This protein binds this small molecule.
Small molecule (SMILES): CO[C@H]1[C@@H](O)[C@H](O)[C@H](OC[C@@]23C[C@@H]4[C@H](C)CC[C@H]4[C@@]4(C=O)C[C@@H]2CC(C(C)C)[C@@]34C(=O)O)O[C@@H]1C

Binding-site contacts:
Ligand atom C21 contacts residue PRO559 of chain 1.L at 3.6 Å (hydrophobic).
Ligand atom O14 contacts residue SER523 of chain 1.L at 3.2 Å.
Ligand atom O60 contacts residue VAL797 of chain 1.L at 3.4 Å.
Ligand atom C20 contacts residue VAL561 of chain 1.L at 4.0 Å (hydrophobic).
Ligand atom C11 contacts residue ALA562 of chain 1.L at 3.5 Å (hydrophobic).
Ligand atom O15 contacts residue TYR521 of chain 1.L at 3.6 Å.
Ligand atom O15 contacts residue GLU524 of chain 1.L at 3.7 Å.
Ligand atom C12 contacts residue PHE729 of chain 1.L at 3.5 Å (hydrophobic).
Ligand atom O19 contacts residue ALA562 of chain 1.L at 2.9 Å (h-bond).
Ligand atom C65 contacts residue LEU519 of chain 1.L at 3.5 Å (hydrophobic).
Ligand atom O14 contacts residue GLU524 of chain 1.L at 2.7 Å (salt-bridge).
Ligand atom O57 contacts residue PHE798 of chain 1.L at 2.8 Å (h-bond).
Ligand atom O57 contacts residue PHE729 of chain 1.L at 3.1 Å.
Ligand atom C16 contacts residue PHE798 of chain 1.L at 3.8 Å (hydrophobic).
Ligand atom C22 contacts residue PHE798 of chain 1.L at 3.6 Å (hydrophobic).
Ligand atom C20 contacts residue VAL774 of chain 1.L at 3.5 Å (hydrophobic).
Ligand atom C53 contacts residue PHE729 of chain 1.L at 4.0 Å (hydrophobic).
Ligand atom C5 contacts residue GLU524 of chain 1.L at 3.6 Å.
Ligand atom O60 contacts residue MET796 of chain 1.L at 3.4 Å (h-bond).
Ligand atom C8 contacts residue TYR521 of chain 1.L at 3.7 Å (hydrophobic).
Ligand atom O15 contacts residue SER523 of chain 1.L at 3.4 Å.
Ligand atom C21 contacts residue SER523 of chain 1.L at 3.5 Å.
Ligand atom O19 contacts residue VAL560 of chain 1.L at 4.0 Å.
Ligand atom C7 contacts residue PHE798 of chain 1.L at 3.9 Å (hydrophobic).
Ligand atom C18 contacts residue TRP801 of chain 1.L at 3.4 Å (hydrophobic).
Ligand atom O56 contacts residue TYR521 of chain 1.L at 3.9 Å.
Ligand atom O17 contacts residue PHE729 of chain 1.L at 3.7 Å.
Ligand atom C6 contacts residue PHE729 of chain 1.L at 3.8 Å (hydrophobic).
Ligand atom O57 contacts residue VAL797 of chain 1.L at 3.2 Å.
Ligand atom C5 contacts residue SER523 of chain 1.L at 3.8 Å.
Ligand atom C24 contacts residue TRP801 of chain 1.L at 3.3 Å (hydrophobic).
Ligand atom C56 contacts residue TYR521 of chain 1.L at 3.7 Å (hydrophobic).
Ligand atom C20 contacts residue PHE778 of chain 1.L at 3.9 Å (hydrophobic).
Ligand atom O19 contacts residue VAL561 of chain 1.L at 3.9 Å.
Ligand atom C12 contacts residue VAL774 of chain 1.L at 3.6 Å (hydrophobic).
Ligand atom C25 contacts residue GLU524 of chain 1.L at 3.8 Å.
Ligand atom C10 contacts residue PRO727 of chain 1.L at 3.9 Å (hydrophobic).
Ligand atom C52 contacts residue TYR521 of chain 1.L at 3.8 Å (hydrophobic).
Ligand atom O64 contacts residue LEU519 of chain 1.L at 3.6 Å.
Ligand atom C61 contacts residue TYR521 of chain 1.L at 3.7 Å (hydrophobic).

Sequence of chain 1.L:
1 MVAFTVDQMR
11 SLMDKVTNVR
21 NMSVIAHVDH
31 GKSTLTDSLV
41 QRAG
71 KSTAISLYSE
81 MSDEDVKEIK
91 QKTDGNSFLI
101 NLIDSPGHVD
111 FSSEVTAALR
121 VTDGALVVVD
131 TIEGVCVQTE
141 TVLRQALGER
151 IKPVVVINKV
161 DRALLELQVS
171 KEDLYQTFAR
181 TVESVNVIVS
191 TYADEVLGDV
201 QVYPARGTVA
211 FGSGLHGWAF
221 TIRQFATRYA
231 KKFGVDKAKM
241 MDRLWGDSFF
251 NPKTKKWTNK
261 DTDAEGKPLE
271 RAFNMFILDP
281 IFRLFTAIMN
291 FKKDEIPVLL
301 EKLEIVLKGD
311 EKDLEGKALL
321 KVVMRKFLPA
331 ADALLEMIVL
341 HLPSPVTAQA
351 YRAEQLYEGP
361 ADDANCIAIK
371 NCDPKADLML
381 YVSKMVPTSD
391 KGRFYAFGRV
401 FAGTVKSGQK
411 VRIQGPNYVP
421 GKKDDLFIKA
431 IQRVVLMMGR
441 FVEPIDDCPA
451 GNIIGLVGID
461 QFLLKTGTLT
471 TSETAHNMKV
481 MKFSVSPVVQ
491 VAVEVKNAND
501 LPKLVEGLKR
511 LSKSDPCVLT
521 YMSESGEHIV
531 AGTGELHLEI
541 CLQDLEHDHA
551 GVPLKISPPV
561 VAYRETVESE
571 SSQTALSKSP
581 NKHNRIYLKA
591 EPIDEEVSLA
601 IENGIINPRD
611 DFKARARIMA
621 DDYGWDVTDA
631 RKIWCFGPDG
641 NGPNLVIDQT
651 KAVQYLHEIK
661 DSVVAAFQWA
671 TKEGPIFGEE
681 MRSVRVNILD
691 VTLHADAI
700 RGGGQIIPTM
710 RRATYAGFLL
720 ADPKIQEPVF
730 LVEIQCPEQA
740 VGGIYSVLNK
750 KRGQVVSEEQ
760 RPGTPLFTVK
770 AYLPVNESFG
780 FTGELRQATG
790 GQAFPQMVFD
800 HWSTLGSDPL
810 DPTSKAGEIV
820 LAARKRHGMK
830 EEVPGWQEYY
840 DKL